Sequence of chain 3.D:
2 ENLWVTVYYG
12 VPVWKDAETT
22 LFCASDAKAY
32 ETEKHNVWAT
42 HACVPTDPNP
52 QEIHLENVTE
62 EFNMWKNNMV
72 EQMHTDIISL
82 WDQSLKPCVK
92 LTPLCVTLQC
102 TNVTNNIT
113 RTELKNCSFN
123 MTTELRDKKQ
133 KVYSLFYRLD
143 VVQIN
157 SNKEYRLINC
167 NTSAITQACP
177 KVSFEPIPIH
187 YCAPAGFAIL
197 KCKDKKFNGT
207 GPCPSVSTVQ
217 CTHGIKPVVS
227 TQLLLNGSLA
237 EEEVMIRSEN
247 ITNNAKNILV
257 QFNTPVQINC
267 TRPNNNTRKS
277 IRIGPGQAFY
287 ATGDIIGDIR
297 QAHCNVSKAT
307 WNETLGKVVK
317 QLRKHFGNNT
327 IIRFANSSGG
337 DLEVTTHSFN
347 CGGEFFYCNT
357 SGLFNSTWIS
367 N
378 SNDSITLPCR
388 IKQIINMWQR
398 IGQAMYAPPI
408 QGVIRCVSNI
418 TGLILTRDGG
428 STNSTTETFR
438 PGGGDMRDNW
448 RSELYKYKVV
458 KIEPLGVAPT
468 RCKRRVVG

Binding-site contacts:
Ligand atom C3 contacts residue ASN271 of chain 3.D at 3.8 Å.
Ligand atom C2 contacts residue ASN271 of chain 3.D at 2.4 Å.
Ligand atom C1 contacts residue ASN271 of chain 3.D at 1.4 Å.
Ligand atom O6 contacts residue ILE292 of chain 3.D at 3.6 Å.
Ligand atom C6 contacts residue ILE292 of chain 3.D at 3.8 Å (hydrophobic).
Ligand atom C4 contacts residue ASN271 of chain 3.D at 4.2 Å.
Ligand atom N2 contacts residue ASN271 of chain 3.D at 2.8 Å (h-bond).
Ligand atom C5 contacts residue ASN271 of chain 3.D at 3.6 Å.
Ligand atom C7 contacts residue ASN271 of chain 3.D at 4.1 Å.
Ligand atom O5 contacts residue ASN271 of chain 3.D at 2.4 Å (h-bond).
Ligand atom O5 contacts residue ILE292 of chain 3.D at 4.2 Å.

This protein binds this small molecule.
Small molecule (SMILES): CC(=O)N[C@H]1[C@H](O[C@H]2[C@H](O)[C@@H](NC(C)=O)CO[C@@H]2CO)O[C@H](CO)[C@@H](O[C@@H]2O[C@H](CO)[C@@H](O)[C@H](O)[C@@H]2O)[C@@H]1O